Binding-site contacts:
Ligand atom C17 contacts residue MET130 of chain 35.B at 3.7 Å (hydrophobic).
Ligand atom O24 contacts residue TYR110 of chain 35.B at 3.3 Å.
Ligand atom N3 contacts residue ILE192 of chain 35.B at 3.7 Å.
Ligand atom C20 contacts residue PHE236 of chain 35.B at 3.4 Å (hydrophobic).
Ligand atom C7 contacts residue VAL194 of chain 35.B at 3.6 Å (hydrophobic).
Ligand atom C11 contacts residue PHE132 of chain 35.B at 3.5 Å (hydrophobic).
Ligand atom C4 contacts residue TYR157 of chain 35.B at 3.5 Å (hydrophobic).
Ligand atom C13 contacts residue ILE108 of chain 35.B at 3.6 Å (hydrophobic).
Ligand atom C8 contacts residue VAL194 of chain 35.B at 3.8 Å (hydrophobic).
Ligand atom O23 contacts residue TYR110 of chain 35.B at 3.5 Å.
Ligand atom N4 contacts residue LEU239 of chain 35.B at 3.6 Å.
Ligand atom C25 contacts residue THR109 of chain 35.B at 3.2 Å.
Ligand atom C3 contacts residue TYR157 of chain 35.B at 3.4 Å (hydrophobic).
Ligand atom C8 contacts residue TYR157 of chain 35.B at 3.4 Å (hydrophobic).
Ligand atom C3 contacts residue ALA24 of chain 35.D at 3.6 Å (hydrophobic).
Ligand atom C19 contacts residue PHE236 of chain 35.B at 3.6 Å (hydrophobic).
Ligand atom C10 contacts residue ILE108 of chain 35.B at 3.5 Å (hydrophobic).
Ligand atom N6 contacts residue VAL194 of chain 35.B at 3.6 Å.
Ligand atom O24 contacts residue PHE236 of chain 35.B at 3.9 Å.
Ligand atom C16 contacts residue MET130 of chain 35.B at 3.8 Å (hydrophobic).
Ligand atom C21 contacts residue TYR203 of chain 35.B at 3.7 Å (hydrophobic).
Ligand atom C3 contacts residue PRO179 of chain 35.B at 3.6 Å (hydrophobic).
Ligand atom N3 contacts residue LEU239 of chain 35.B at 3.8 Å.
Ligand atom C12 contacts residue PHE236 of chain 35.B at 3.7 Å (hydrophobic).
Ligand atom C7 contacts residue TYR157 of chain 35.B at 3.5 Å (hydrophobic).
Ligand atom C22 contacts residue TYR110 of chain 35.B at 3.3 Å (hydrophobic).
Ligand atom O24 contacts residue THR109 of chain 35.B at 3.6 Å.
Ligand atom C1 contacts residue ILE155 of chain 35.B at 3.8 Å (hydrophobic).
Ligand atom C9 contacts residue VAL194 of chain 35.B at 3.8 Å (hydrophobic).
Ligand atom C18 contacts residue TYR110 of chain 35.B at 3.8 Å (hydrophobic).
Ligand atom C7 contacts residue ILE25 of chain 35.D at 3.8 Å (hydrophobic).
Ligand atom C19 contacts residue TYR110 of chain 35.B at 3.8 Å (hydrophobic).
Ligand atom O15 contacts residue MET130 of chain 35.B at 3.8 Å.
Ligand atom C10 contacts residue PHE132 of chain 35.B at 3.7 Å (hydrophobic).
Ligand atom C13 contacts residue PHE236 of chain 35.B at 3.8 Å (hydrophobic).
Ligand atom C1 contacts residue ILE181 of chain 35.B at 3.5 Å (hydrophobic).
Ligand atom C4 contacts residue ALA24 of chain 35.D at 3.9 Å (hydrophobic).
Ligand atom C22 contacts residue PHE236 of chain 35.B at 3.3 Å (hydrophobic).
Ligand atom O23 contacts residue PHE236 of chain 35.B at 3.3 Å.
Ligand atom N4 contacts residue ILE192 of chain 35.B at 3.6 Å.

Sequence of chain 31.D:
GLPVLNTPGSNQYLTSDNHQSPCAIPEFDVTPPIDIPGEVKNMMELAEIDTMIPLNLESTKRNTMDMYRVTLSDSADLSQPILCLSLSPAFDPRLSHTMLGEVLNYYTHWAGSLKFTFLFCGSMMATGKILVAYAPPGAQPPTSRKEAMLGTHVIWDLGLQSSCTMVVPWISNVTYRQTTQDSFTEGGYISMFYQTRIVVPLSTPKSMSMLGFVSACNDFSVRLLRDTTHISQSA

Sequence of chain 35.B:
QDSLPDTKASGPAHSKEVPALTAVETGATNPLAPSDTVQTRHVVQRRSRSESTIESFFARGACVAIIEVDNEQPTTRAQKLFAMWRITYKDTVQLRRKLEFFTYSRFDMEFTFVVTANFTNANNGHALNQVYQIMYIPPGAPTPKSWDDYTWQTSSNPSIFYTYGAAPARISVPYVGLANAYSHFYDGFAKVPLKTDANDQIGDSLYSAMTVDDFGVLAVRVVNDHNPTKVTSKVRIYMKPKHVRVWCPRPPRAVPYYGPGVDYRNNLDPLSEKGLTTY

Sequence of chain 35.D:
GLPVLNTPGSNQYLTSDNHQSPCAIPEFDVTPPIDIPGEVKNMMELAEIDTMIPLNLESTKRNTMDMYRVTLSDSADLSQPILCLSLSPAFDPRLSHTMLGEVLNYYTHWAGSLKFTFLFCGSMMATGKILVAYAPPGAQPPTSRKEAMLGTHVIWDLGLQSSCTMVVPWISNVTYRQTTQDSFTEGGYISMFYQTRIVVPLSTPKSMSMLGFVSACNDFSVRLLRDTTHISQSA

The protein below binds the small molecule below.
Small molecule (SMILES): CCOC(=O)c1ccc(OCCCC2CCN(c3ccc(C)nn3)CC2)cc1